A small-molecule ligand and the protein it binds are described below.
Small molecule (SMILES): CC(=O)N[C@@H]1[C@@H](O)[C@H](O)[C@@H](CO)O[C@H]1O

Binding-site contacts:
Ligand atom C3 contacts residue ASN128 of chain 1.D at 3.8 Å.
Ligand atom C1 contacts residue ASN128 of chain 1.D at 1.4 Å.
Ligand atom C7 contacts residue ASN128 of chain 1.D at 3.3 Å.
Ligand atom C2 contacts residue ASN128 of chain 1.D at 2.4 Å.
Ligand atom C4 contacts residue ASN128 of chain 1.D at 4.2 Å.
Ligand atom O7 contacts residue ASN128 of chain 1.D at 4.2 Å.
Ligand atom N2 contacts residue ASN128 of chain 1.D at 2.9 Å (h-bond).
Ligand atom C8 contacts residue ASN128 of chain 1.D at 3.4 Å.
Ligand atom O5 contacts residue ASN128 of chain 1.D at 2.4 Å (h-bond).
Ligand atom C5 contacts residue ASN128 of chain 1.D at 3.7 Å.

Sequence of chain 1.D:
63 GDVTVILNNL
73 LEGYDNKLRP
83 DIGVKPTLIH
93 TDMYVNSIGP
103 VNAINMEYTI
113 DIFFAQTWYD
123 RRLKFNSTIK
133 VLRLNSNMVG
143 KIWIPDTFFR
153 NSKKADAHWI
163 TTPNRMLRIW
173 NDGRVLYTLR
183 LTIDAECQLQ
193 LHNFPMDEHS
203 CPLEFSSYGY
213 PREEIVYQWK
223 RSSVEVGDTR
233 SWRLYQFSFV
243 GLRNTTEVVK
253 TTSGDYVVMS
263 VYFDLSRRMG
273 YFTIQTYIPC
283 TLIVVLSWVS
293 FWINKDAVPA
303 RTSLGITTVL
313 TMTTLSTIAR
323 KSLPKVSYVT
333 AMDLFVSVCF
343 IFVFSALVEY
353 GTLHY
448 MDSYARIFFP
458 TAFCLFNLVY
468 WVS